Sequence of chain 1.B:
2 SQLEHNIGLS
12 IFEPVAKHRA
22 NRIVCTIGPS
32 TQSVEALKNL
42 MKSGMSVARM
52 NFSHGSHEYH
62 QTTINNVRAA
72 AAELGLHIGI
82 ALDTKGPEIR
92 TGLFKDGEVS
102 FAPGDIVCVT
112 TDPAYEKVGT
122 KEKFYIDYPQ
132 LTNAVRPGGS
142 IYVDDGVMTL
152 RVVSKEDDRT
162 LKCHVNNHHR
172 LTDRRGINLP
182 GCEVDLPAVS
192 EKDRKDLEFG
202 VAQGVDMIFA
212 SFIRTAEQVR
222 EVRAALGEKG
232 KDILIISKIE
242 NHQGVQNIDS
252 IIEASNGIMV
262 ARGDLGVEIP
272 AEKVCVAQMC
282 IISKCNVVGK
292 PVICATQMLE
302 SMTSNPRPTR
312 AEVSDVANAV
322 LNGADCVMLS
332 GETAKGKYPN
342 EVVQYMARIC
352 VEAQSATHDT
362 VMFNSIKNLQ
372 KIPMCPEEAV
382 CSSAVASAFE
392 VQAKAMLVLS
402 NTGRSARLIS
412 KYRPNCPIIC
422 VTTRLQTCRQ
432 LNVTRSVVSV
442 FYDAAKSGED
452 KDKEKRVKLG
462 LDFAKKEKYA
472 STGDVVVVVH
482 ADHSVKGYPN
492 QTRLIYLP

This small molecule binds to this protein.
Small molecule (SMILES): O=C([O-])C(=O)[O-]

Binding-site contacts:
Ligand atom C1 contacts residue GLY264 of chain 1.B at 3.6 Å.
Ligand atom O1 contacts residue GLY264 of chain 1.B at 3.5 Å.
Ligand atom C2 contacts residue THR297 of chain 1.B at 4.1 Å.
Ligand atom O1 contacts residue GLU241 of chain 1.B at 3.2 Å (salt-bridge).
Ligand atom C2 contacts residue ALA262 of chain 1.B at 3.8 Å (hydrophobic).
Ligand atom O2 contacts residue MG1 of chain 1.G at 4.0 Å.
Ligand atom C1 contacts residue MG1 of chain 1.G at 2.9 Å.
Ligand atom O1 contacts residue ALA262 of chain 1.B at 3.8 Å.
Ligand atom C1 contacts residue GLU241 of chain 1.B at 3.8 Å.
Ligand atom O2 contacts residue THR297 of chain 1.B at 3.7 Å.
Ligand atom O4 contacts residue LYS239 of chain 1.B at 3.0 Å (salt-bridge).
Ligand atom O2 contacts residue ALA262 of chain 1.B at 4.0 Å.
Ligand atom O3 contacts residue ALA262 of chain 1.B at 3.3 Å.
Ligand atom O2 contacts residue LYS239 of chain 1.B at 3.7 Å.
Ligand atom O4 contacts residue MG1 of chain 1.G at 1.9 Å.
Ligand atom O3 contacts residue THR297 of chain 1.B at 2.5 Å (h-bond).
Ligand atom C2 contacts residue GLU241 of chain 1.B at 3.9 Å.
Ligand atom O4 contacts residue GLU241 of chain 1.B at 3.2 Å (salt-bridge).
Ligand atom O3 contacts residue GLY264 of chain 1.B at 2.9 Å (h-bond).
Ligand atom O1 contacts residue MG1 of chain 1.G at 2.3 Å.
Ligand atom O4 contacts residue ALA262 of chain 1.B at 4.3 Å.
Ligand atom C1 contacts residue ASP265 of chain 1.B at 3.8 Å.
Ligand atom C1 contacts residue ARG263 of chain 1.B at 4.2 Å.
Ligand atom O2 contacts residue ARG50 of chain 1.B at 4.0 Å.
Ligand atom O3 contacts residue ARG263 of chain 1.B at 3.4 Å (salt-bridge).
Ligand atom C1 contacts residue THR297 of chain 1.B at 3.6 Å.
Ligand atom O3 contacts residue ASP265 of chain 1.B at 4.0 Å.
Ligand atom O3 contacts residue MG1 of chain 1.G at 4.2 Å.
Ligand atom O2 contacts residue MET260 of chain 1.B at 4.1 Å.
Ligand atom O1 contacts residue ASP265 of chain 1.B at 2.8 Å (salt-bridge).
Ligand atom O2 contacts residue MET329 of chain 1.B at 4.3 Å.
Ligand atom C2 contacts residue LYS239 of chain 1.B at 3.7 Å.
Ligand atom O4 contacts residue ASP265 of chain 1.B at 3.9 Å.
Ligand atom C2 contacts residue MG1 of chain 1.G at 2.8 Å.
Ligand atom C1 contacts residue ALA262 of chain 1.B at 3.6 Å (hydrophobic).